Sequence of chain 1.A:
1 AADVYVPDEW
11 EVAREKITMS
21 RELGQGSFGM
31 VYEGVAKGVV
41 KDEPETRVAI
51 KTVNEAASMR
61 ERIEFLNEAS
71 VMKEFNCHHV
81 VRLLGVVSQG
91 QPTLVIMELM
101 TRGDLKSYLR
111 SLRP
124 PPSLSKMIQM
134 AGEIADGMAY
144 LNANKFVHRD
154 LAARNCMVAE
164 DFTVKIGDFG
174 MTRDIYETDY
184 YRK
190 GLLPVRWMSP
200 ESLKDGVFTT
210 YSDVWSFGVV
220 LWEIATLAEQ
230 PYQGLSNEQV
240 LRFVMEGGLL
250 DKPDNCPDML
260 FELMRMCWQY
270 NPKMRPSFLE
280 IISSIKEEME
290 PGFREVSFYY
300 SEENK

Binding-site contacts:
Ligand atom C18 contacts residue HIS151 of chain 1.A at 3.2 Å.
Ligand atom N34 contacts residue LEU192 of chain 1.A at 3.3 Å.
Ligand atom C7 contacts residue MET72 of chain 1.A at 3.8 Å (hydrophobic).
Ligand atom C8 contacts residue GLY170 of chain 1.A at 3.6 Å.
Ligand atom C8 contacts residue VAL81 of chain 1.A at 4.0 Å (hydrophobic).
Ligand atom C10 contacts residue ASP171 of chain 1.A at 4.0 Å.
Ligand atom C11 contacts residue ALA69 of chain 1.A at 4.1 Å (hydrophobic).
Ligand atom C14 contacts residue ASP171 of chain 1.A at 4.1 Å.
Ligand atom C16 contacts residue HIS151 of chain 1.A at 3.2 Å.
Ligand atom C8 contacts residue MET72 of chain 1.A at 3.7 Å (hydrophobic).
Ligand atom C33 contacts residue LEU192 of chain 1.A at 3.9 Å (hydrophobic).
Ligand atom C5 contacts residue MET72 of chain 1.A at 3.7 Å (hydrophobic).
Ligand atom N12 contacts residue VAL95 of chain 1.A at 3.7 Å.
Ligand atom C4 contacts residue MET72 of chain 1.A at 3.9 Å (hydrophobic).
Ligand atom C1 contacts residue MET72 of chain 1.A at 3.9 Å (hydrophobic).
Ligand atom C31 contacts residue PHE207 of chain 1.A at 3.9 Å (hydrophobic).
Ligand atom C11 contacts residue GLU68 of chain 1.A at 4.1 Å.
Ligand atom C6 contacts residue MET72 of chain 1.A at 3.8 Å (hydrophobic).
Ligand atom C2 contacts residue VAL81 of chain 1.A at 3.4 Å (hydrophobic).
Ligand atom N32 contacts residue ARG152 of chain 1.A at 3.6 Å.
Ligand atom C2 contacts residue MET72 of chain 1.A at 3.7 Å (hydrophobic).
Ligand atom C14 contacts residue HIS151 of chain 1.A at 3.5 Å.
Ligand atom C4 contacts residue MET97 of chain 1.A at 4.1 Å (hydrophobic).
Ligand atom N9 contacts residue ILE169 of chain 1.A at 4.0 Å.
Ligand atom N9 contacts residue MET72 of chain 1.A at 3.6 Å.
Ligand atom C8 contacts residue ILE169 of chain 1.A at 3.5 Å (hydrophobic).
Ligand atom N12 contacts residue ALA69 of chain 1.A at 3.5 Å.
Ligand atom N12 contacts residue GLU68 of chain 1.A at 3.9 Å.
Ligand atom C6 contacts residue MET97 of chain 1.A at 3.8 Å (hydrophobic).
Ligand atom C5 contacts residue MET97 of chain 1.A at 4.0 Å (hydrophobic).
Ligand atom C8 contacts residue VAL80 of chain 1.A at 4.0 Å (hydrophobic).
Ligand atom N12 contacts residue LYS51 of chain 1.A at 3.8 Å.
Ligand atom C7 contacts residue GLY170 of chain 1.A at 4.1 Å.
Ligand atom C11 contacts residue MET97 of chain 1.A at 4.1 Å (hydrophobic).
Ligand atom N9 contacts residue VAL81 of chain 1.A at 2.8 Å (h-bond).
Ligand atom C31 contacts residue ARG152 of chain 1.A at 3.9 Å.
Ligand atom N9 contacts residue VAL80 of chain 1.A at 3.8 Å.
Ligand atom C4 contacts residue LEU83 of chain 1.A at 4.0 Å (hydrophobic).
Ligand atom C3 contacts residue MET72 of chain 1.A at 3.8 Å (hydrophobic).
Ligand atom C4 contacts residue VAL81 of chain 1.A at 3.3 Å (hydrophobic).

The small molecule below binds the protein below.
Small molecule (SMILES): N#Cc1ccc2[nH]cc(CCCCN3CCC(NC(=O)c4cccc5c(C#N)c[nH]c45)CC3)c2c1